Binding-site contacts:
Ligand atom C57 contacts residue PRO449 of chain 1.A at 4.0 Å (hydrophobic).
Ligand atom C18 contacts residue TYR517 of chain 1.A at 3.7 Å (hydrophobic).
Ligand atom C11 contacts residue DMU1 of chain 1.L at 3.9 Å.
Ligand atom C40 contacts residue LEU509 of chain 1.A at 4.0 Å (hydrophobic).
Ligand atom C2 contacts residue DMU1 of chain 1.L at 4.2 Å.
Ligand atom C57 contacts residue DMU1 of chain 1.L at 4.2 Å.
Ligand atom O16 contacts residue TRP451 of chain 1.A at 3.2 Å.
Ligand atom O1 contacts residue DMU1 of chain 1.L at 2.9 Å (h-bond).
Ligand atom C4 contacts residue TYR517 of chain 1.A at 3.8 Å (hydrophobic).
Ligand atom C25 contacts residue VAL514 of chain 1.A at 3.8 Å (hydrophobic).
Ligand atom C19 contacts residue TYR517 of chain 1.A at 4.0 Å (hydrophobic).
Ligand atom C18 contacts residue TRP451 of chain 1.A at 3.8 Å (hydrophobic).
Ligand atom C25 contacts residue PHE510 of chain 1.A at 4.1 Å (hydrophobic).
Ligand atom C43 contacts residue DMU1 of chain 1.L at 4.0 Å.
Ligand atom C22 contacts residue TYR517 of chain 1.A at 3.8 Å (hydrophobic).
Ligand atom C10 contacts residue DMU1 of chain 1.L at 3.6 Å.
Ligand atom C28 contacts residue GLY513 of chain 1.A at 4.1 Å.
Ligand atom O7 contacts residue DMU1 of chain 1.L at 4.3 Å.
Ligand atom O5 contacts residue TYR517 of chain 1.A at 4.0 Å.
Ligand atom C22 contacts residue PRO449 of chain 1.A at 4.2 Å (hydrophobic).
Ligand atom C6 contacts residue TRP451 of chain 1.A at 3.9 Å (hydrophobic).
Ligand atom C18 contacts residue PRO449 of chain 1.A at 3.8 Å (hydrophobic).
Ligand atom C31 contacts residue VAL514 of chain 1.A at 4.2 Å (hydrophobic).
Ligand atom C31 contacts residue PHE510 of chain 1.A at 3.7 Å (hydrophobic).
Ligand atom C9 contacts residue DMU1 of chain 1.L at 3.9 Å.
Ligand atom O55 contacts residue DMU1 of chain 1.L at 4.0 Å.
Ligand atom C37 contacts residue PHE510 of chain 1.A at 4.0 Å (hydrophobic).
Ligand atom C4 contacts residue TRP451 of chain 1.A at 4.1 Å (hydrophobic).
Ligand atom O61 contacts residue DMU1 of chain 1.L at 3.2 Å (h-bond).
Ligand atom C31 contacts residue GLY513 of chain 1.A at 4.0 Å.
Ligand atom C6 contacts residue TYR517 of chain 1.A at 3.6 Å (hydrophobic).
Ligand atom O6 contacts residue DMU1 of chain 1.L at 3.8 Å.
Ligand atom C57 contacts residue TRP451 of chain 1.A at 4.1 Å (hydrophobic).
Ligand atom O5 contacts residue TRP451 of chain 1.A at 3.1 Å (h-bond).
Ligand atom O5 contacts residue PRO449 of chain 1.A at 3.9 Å.
Ligand atom C43 contacts residue LEU509 of chain 1.A at 3.9 Å (hydrophobic).
Ligand atom C3 contacts residue DMU1 of chain 1.L at 3.7 Å.
Ligand atom O61 contacts residue TRP451 of chain 1.A at 3.3 Å.
Ligand atom C19 contacts residue TRP451 of chain 1.A at 3.8 Å (hydrophobic).
Ligand atom C40 contacts residue GLY513 of chain 1.A at 4.0 Å.

The protein below binds the small molecule below.
Small molecule (SMILES): CCCCCCCCCCO[C@@H]1O[C@H](CO)[C@@H](O[C@H]2O[C@H](CO)[C@@H](O)[C@H](O)[C@H]2O)[C@H](O)[C@H]1O

Sequence of chain 1.A:
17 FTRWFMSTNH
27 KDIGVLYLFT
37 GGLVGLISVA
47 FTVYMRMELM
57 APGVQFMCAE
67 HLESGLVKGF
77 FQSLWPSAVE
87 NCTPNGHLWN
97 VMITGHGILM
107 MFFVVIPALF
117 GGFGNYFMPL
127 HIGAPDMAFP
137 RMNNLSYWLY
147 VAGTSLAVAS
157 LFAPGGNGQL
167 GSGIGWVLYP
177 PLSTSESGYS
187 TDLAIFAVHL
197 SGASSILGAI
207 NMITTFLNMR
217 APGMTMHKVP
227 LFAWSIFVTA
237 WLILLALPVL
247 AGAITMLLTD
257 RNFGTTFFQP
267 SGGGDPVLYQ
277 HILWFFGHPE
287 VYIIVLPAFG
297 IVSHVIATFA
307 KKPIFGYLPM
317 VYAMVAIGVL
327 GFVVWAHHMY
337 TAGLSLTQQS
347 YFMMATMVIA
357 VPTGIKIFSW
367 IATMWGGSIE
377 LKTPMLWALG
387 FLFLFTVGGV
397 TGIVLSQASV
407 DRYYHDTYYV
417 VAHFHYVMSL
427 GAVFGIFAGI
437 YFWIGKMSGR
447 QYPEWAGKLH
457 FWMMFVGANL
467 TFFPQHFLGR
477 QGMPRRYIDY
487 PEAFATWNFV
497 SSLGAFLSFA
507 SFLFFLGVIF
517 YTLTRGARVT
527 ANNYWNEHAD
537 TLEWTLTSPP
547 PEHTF